Binding-site contacts:
Ligand atom N1 contacts residue ASP52 of chain 2.A at 2.7 Å (salt-bridge).
Ligand atom C36 contacts residue TYR91 of chain 2.A at 3.6 Å (hydrophobic).
Ligand atom C5 contacts residue GLN93 of chain 2.A at 3.6 Å.
Ligand atom N1 contacts residue GLY250 of chain 2.A at 3.0 Å (h-bond).
Ligand atom O1 contacts residue ASN253 of chain 2.A at 3.4 Å (h-bond).
Ligand atom C29 contacts residue ARG255 of chain 2.A at 3.5 Å.
Ligand atom C16 contacts residue GLY250 of chain 2.A at 3.4 Å.
Ligand atom C3 contacts residue GLY250 of chain 2.A at 3.5 Å.
Ligand atom O1 contacts residue ARG255 of chain 2.A at 3.5 Å.
Ligand atom C1 contacts residue GLY33 of chain 2.A at 3.4 Å.
Ligand atom O4 contacts residue THR92 of chain 2.A at 3.1 Å (h-bond).
Ligand atom O4 contacts residue TYR91 of chain 2.A at 3.5 Å.
Ligand atom C36 contacts residue GLY250 of chain 2.A at 3.6 Å.
Ligand atom O1 contacts residue SER345 of chain 2.A at 3.3 Å (h-bond).
Ligand atom C28 contacts residue ASP52 of chain 2.A at 3.4 Å.
Ligand atom N35 contacts residue GLY250 of chain 2.A at 2.9 Å (h-bond).
Ligand atom N1 contacts residue ASP248 of chain 2.A at 2.9 Å (salt-bridge).
Ligand atom N2 contacts residue THR252 of chain 2.A at 3.1 Å (h-bond).
Ligand atom C4 contacts residue SER30 of chain 2.A at 3.3 Å.
Ligand atom N3 contacts residue GLN93 of chain 2.A at 3.4 Å (h-bond).
Ligand atom C15 contacts residue GLN93 of chain 2.A at 3.5 Å.
Ligand atom C63 contacts residue LEU50 of chain 2.A at 3.4 Å (hydrophobic).
Ligand atom C61 contacts residue GLN93 of chain 2.A at 3.4 Å.
Ligand atom C64 contacts residue GLN93 of chain 2.A at 3.2 Å.
Ligand atom C64 contacts residue PHE128 of chain 2.A at 3.6 Å (hydrophobic).
Ligand atom C1 contacts residue GLN32 of chain 2.A at 3.5 Å.
Ligand atom O4 contacts residue GLN93 of chain 2.A at 2.9 Å (h-bond).
Ligand atom C8 contacts residue ASP248 of chain 2.A at 3.4 Å.
Ligand atom O2 contacts residue THR251 of chain 2.A at 3.4 Å.
Ligand atom C2 contacts residue SER30 of chain 2.A at 3.4 Å.
Ligand atom O2 contacts residue THR252 of chain 2.A at 3.3 Å (h-bond).
Ligand atom C56 contacts residue ASP52 of chain 2.A at 3.4 Å.
Ligand atom O2 contacts residue ASN253 of chain 2.A at 2.9 Å (h-bond).
Ligand atom C11 contacts residue THR92 of chain 2.A at 3.2 Å.
Ligand atom N1 contacts residue THR251 of chain 2.A at 3.5 Å (h-bond).
Ligand atom C2 contacts residue THR252 of chain 2.A at 3.6 Å.
Ligand atom C56 contacts residue GLY250 of chain 2.A at 3.5 Å.
Ligand atom C63 contacts residue GLY250 of chain 2.A at 3.6 Å.
Ligand atom C2 contacts residue GLY33 of chain 2.A at 3.5 Å.
Ligand atom N2 contacts residue GLN93 of chain 2.A at 3.6 Å (h-bond).

Sequence of chain 2.A:
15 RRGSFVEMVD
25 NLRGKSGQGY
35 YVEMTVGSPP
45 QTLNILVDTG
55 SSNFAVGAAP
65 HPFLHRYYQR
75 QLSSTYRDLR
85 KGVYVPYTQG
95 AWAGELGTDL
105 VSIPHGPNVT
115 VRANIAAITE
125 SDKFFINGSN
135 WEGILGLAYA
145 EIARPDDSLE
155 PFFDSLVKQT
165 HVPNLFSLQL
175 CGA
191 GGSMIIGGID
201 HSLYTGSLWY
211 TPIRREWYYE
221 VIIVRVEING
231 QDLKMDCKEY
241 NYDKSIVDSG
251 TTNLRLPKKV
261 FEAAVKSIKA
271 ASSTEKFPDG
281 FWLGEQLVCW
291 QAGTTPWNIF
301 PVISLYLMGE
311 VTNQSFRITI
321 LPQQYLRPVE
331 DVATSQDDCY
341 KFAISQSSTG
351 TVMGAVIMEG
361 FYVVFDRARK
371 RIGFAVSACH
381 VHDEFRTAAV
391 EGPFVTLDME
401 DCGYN

A small-molecule ligand and the protein it binds are described below.
Small molecule (SMILES): CCCC[C@H](N)[C@H](Cc1ccsc1)NC(=O)c1cc(NC[C@H]2C[C@@H]2C)nc(N(C)S(C)(=O)=O)c1